Binding-site contacts:
Ligand atom N7 contacts residue ALA56 of chain 3.A at 3.5 Å.
Ligand atom N8 contacts residue LEU170 of chain 4.A at 3.6 Å.
Ligand atom C5 contacts residue K1 of chain 4.D at 3.5 Å.
Ligand atom N7 contacts residue PHE159 of chain 4.A at 3.6 Å.
Ligand atom O2 contacts residue GLN228 of chain 4.A at 3.8 Å.
Ligand atom O6 contacts residue TYR8 of chain 3.A at 3.8 Å.
Ligand atom O2 contacts residue PHE159 of chain 4.A at 3.9 Å.
Ligand atom N7 contacts residue THR57 of chain 3.A at 2.8 Å (h-bond).
Ligand atom N8 contacts residue ALA56 of chain 3.A at 3.7 Å.
Ligand atom N9 contacts residue LEU170 of chain 4.A at 3.7 Å.
Ligand atom C2 contacts residue PHE159 of chain 4.A at 3.7 Å (hydrophobic).
Ligand atom C6 contacts residue PHE159 of chain 4.A at 3.5 Å (hydrophobic).
Ligand atom N3 contacts residue ASN254 of chain 4.A at 3.5 Å (h-bond).
Ligand atom C6 contacts residue GLN228 of chain 4.A at 3.7 Å.
Ligand atom C2 contacts residue ARG176 of chain 4.A at 3.5 Å.
Ligand atom N1 contacts residue PHE159 of chain 4.A at 3.6 Å.
Ligand atom C2 contacts residue GLN228 of chain 4.A at 3.8 Å.
Ligand atom C4 contacts residue K1 of chain 4.D at 3.5 Å.
Ligand atom O2 contacts residue VAL227 of chain 4.A at 3.0 Å (h-bond).
Ligand atom N3 contacts residue K1 of chain 4.D at 3.8 Å.
Ligand atom C6 contacts residue K1 of chain 4.D at 3.9 Å.
Ligand atom C4 contacts residue ARG176 of chain 4.A at 3.8 Å.
Ligand atom N8 contacts residue THR57 of chain 3.A at 3.3 Å (h-bond).
Ligand atom O6 contacts residue THR57 of chain 3.A at 3.8 Å.
Ligand atom N1 contacts residue GLN228 of chain 4.A at 2.9 Å (h-bond).
Ligand atom O2 contacts residue SER226 of chain 4.A at 3.6 Å.
Ligand atom N3 contacts residue ARG176 of chain 4.A at 3.0 Å (salt-bridge).
Ligand atom N7 contacts residue K1 of chain 4.D at 3.9 Å.
Ligand atom N8 contacts residue ASP58 of chain 3.A at 3.8 Å.
Ligand atom O6 contacts residue ILE54 of chain 3.A at 3.5 Å.
Ligand atom N9 contacts residue PHE159 of chain 4.A at 3.5 Å.
Ligand atom O2 contacts residue ARG176 of chain 4.A at 2.8 Å (salt-bridge).
Ligand atom C5 contacts residue THR57 of chain 3.A at 4.0 Å.
Ligand atom O6 contacts residue GLN228 of chain 4.A at 2.9 Å (h-bond).
Ligand atom C2 contacts residue ASN254 of chain 4.A at 3.9 Å.
Ligand atom C4 contacts residue PHE159 of chain 4.A at 3.3 Å (hydrophobic).
Ligand atom N8 contacts residue PHE159 of chain 4.A at 3.6 Å.
Ligand atom N9 contacts residue K1 of chain 4.D at 3.9 Å.
Ligand atom N3 contacts residue PHE159 of chain 4.A at 3.6 Å.
Ligand atom C5 contacts residue PHE159 of chain 4.A at 3.4 Å (hydrophobic).

This protein binds this small molecule.
Small molecule (SMILES): O=c1[nH]c(=O)c2nn[nH]c2[nH]1

Sequence of chain 4.A:
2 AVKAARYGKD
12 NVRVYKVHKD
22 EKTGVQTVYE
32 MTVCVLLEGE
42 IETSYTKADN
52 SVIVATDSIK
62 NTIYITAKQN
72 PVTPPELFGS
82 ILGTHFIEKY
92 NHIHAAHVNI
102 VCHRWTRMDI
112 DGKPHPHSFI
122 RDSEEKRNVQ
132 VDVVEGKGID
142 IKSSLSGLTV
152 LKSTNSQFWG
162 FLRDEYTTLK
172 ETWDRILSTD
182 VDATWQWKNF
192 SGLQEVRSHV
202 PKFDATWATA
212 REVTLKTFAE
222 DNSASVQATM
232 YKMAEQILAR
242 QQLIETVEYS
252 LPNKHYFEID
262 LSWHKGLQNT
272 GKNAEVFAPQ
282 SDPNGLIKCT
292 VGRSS

Sequence of chain 3.A:
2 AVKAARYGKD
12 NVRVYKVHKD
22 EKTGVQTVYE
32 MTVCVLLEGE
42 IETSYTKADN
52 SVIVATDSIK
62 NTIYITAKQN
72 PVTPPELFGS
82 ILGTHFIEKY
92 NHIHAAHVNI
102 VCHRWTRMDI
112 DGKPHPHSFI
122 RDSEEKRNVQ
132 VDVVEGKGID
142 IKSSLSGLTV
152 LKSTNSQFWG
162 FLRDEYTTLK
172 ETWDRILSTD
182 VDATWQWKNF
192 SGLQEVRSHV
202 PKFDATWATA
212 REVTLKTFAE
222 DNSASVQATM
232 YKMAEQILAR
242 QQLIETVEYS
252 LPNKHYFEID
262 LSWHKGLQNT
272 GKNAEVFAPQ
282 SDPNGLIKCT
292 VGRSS